Sequence of chain 38.W:
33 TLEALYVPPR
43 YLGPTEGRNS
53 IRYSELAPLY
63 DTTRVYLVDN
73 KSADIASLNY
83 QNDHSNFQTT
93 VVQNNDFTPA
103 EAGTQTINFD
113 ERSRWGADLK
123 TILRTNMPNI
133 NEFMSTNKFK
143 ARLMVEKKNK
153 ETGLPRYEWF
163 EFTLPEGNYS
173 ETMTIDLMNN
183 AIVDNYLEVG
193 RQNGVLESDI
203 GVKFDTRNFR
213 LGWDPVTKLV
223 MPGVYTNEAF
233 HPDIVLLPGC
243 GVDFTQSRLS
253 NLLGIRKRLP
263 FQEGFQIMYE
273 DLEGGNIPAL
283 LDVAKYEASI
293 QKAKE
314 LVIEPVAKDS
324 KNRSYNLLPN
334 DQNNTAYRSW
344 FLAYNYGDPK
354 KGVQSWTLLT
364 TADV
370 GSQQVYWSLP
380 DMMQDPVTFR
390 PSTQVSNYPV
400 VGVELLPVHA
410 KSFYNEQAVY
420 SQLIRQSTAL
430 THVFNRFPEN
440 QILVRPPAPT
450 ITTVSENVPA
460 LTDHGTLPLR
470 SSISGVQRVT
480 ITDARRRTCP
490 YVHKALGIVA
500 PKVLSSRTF

This small molecule binds to this protein.
Small molecule (SMILES): CC(C)[C@H](NC(=O)[C@@H]1CCCN1C(=O)[C@H](CC(N)=O)NC(=O)[C@@H](N)Cc1ccccc1)C(=O)N[C@@H](Cc1ccc(O)cc1)C(=O)N1CCC[C@H]1C(=O)N[C@H](C=O)Cc1ccc(O)cc1

Sequence of chain 37.W:
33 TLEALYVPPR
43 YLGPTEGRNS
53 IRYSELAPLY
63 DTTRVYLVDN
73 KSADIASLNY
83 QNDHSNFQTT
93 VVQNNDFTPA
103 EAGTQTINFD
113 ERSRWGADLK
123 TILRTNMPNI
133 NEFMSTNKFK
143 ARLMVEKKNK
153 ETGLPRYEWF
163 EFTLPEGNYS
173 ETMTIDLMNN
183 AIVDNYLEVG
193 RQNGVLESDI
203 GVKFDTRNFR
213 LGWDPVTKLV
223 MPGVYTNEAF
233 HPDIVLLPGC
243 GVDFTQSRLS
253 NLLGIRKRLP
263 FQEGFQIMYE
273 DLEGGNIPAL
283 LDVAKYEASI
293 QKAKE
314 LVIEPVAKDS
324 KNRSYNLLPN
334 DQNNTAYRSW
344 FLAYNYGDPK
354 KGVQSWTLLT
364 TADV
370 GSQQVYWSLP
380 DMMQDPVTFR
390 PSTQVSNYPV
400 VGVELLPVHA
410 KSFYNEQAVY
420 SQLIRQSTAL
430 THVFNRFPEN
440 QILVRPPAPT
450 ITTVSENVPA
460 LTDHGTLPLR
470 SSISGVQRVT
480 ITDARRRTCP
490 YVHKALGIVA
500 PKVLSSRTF

Binding-site contacts:
Ligand atom CG contacts residue GLU199 of chain 38.W at 3.6 Å.
Ligand atom CE1 contacts residue GLU289 of chain 37.W at 3.6 Å.
Ligand atom CE1 contacts residue HIS431 of chain 38.W at 3.0 Å.
Ligand atom CZ contacts residue MET223 of chain 37.W at 2.9 Å (hydrophobic).
Ligand atom CE2 contacts residue MET223 of chain 37.W at 3.5 Å (hydrophobic).
Ligand atom CE1 contacts residue MET223 of chain 37.W at 3.3 Å (hydrophobic).
Ligand atom OH contacts residue HIS431 of chain 38.W at 2.9 Å (h-bond).
Ligand atom CZ contacts residue ARG193 of chain 38.W at 3.1 Å.
Ligand atom CG contacts residue HIS431 of chain 38.W at 3.8 Å.
Ligand atom CD1 contacts residue GLU289 of chain 37.W at 3.0 Å.
Ligand atom CG2 contacts residue LEU189 of chain 38.W at 2.8 Å (hydrophobic).
Ligand atom CG contacts residue TYR288 of chain 37.W at 3.4 Å (hydrophobic).
Ligand atom CE1 contacts residue THR219 of chain 37.W at 3.9 Å.
Ligand atom CG2 contacts residue TYR188 of chain 38.W at 3.9 Å (hydrophobic).
Ligand atom OH contacts residue LEU283 of chain 37.W at 3.8 Å.
Ligand atom CE2 contacts residue ARG193 of chain 38.W at 3.8 Å.
Ligand atom CG1 contacts residue ARG435 of chain 38.W at 3.8 Å.
Ligand atom CE1 contacts residue ARG193 of chain 38.W at 3.1 Å.
Ligand atom CE1 contacts residue VAL432 of chain 38.W at 3.8 Å (hydrophobic).
Ligand atom O contacts residue ARG193 of chain 38.W at 2.8 Å (salt-bridge).
Ligand atom O contacts residue ARG435 of chain 38.W at 3.5 Å (salt-bridge).
Ligand atom ND2 contacts residue GLU199 of chain 38.W at 2.9 Å (salt-bridge).
Ligand atom OH contacts residue MET223 of chain 37.W at 2.2 Å (h-bond).
Ligand atom CD1 contacts residue ARG193 of chain 38.W at 3.7 Å.
Ligand atom CD contacts residue HIS431 of chain 38.W at 3.8 Å.
Ligand atom CZ contacts residue HIS431 of chain 38.W at 3.4 Å.
Ligand atom OD1 contacts residue GLU199 of chain 38.W at 3.4 Å (salt-bridge).
Ligand atom CG1 contacts residue PHE436 of chain 38.W at 3.4 Å (hydrophobic).
Ligand atom N contacts residue ARG193 of chain 38.W at 3.8 Å.
Ligand atom CB contacts residue LEU189 of chain 38.W at 3.8 Å (hydrophobic).
Ligand atom CB contacts residue ARG435 of chain 38.W at 3.7 Å.
Ligand atom CB contacts residue GLU289 of chain 37.W at 3.8 Å.
Ligand atom OH contacts residue THR430 of chain 38.W at 3.4 Å.
Ligand atom ND2 contacts residue TYR188 of chain 38.W at 3.5 Å (h-bond).
Ligand atom CG contacts residue GLU289 of chain 37.W at 3.6 Å.
Ligand atom C contacts residue ARG193 of chain 38.W at 3.3 Å.
Ligand atom CD2 contacts residue MET223 of chain 37.W at 3.7 Å (hydrophobic).
Ligand atom CZ contacts residue THR219 of chain 37.W at 3.2 Å.
Ligand atom CA contacts residue ARG193 of chain 38.W at 3.8 Å.
Ligand atom CD1 contacts residue HIS431 of chain 38.W at 3.3 Å.